Sequence of chain 1.J:
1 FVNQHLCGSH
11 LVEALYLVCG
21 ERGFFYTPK

Sequence of chain 1.F:
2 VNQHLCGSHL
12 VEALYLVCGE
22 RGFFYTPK

Sequence of chain 1.B:
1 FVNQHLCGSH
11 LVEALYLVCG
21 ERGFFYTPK

Binding-site contacts:
Ligand atom O3 contacts residue PHE1 of chain 1.J at 4.3 Å.
Ligand atom O3 contacts residue ASN3 of chain 1.F at 2.5 Å (h-bond).
Ligand atom C1 contacts residue ASN3 of chain 1.J at 3.8 Å.
Ligand atom O3 contacts residue LEU6 of chain 1.F at 4.1 Å.
Ligand atom C4 contacts residue LEU6 of chain 1.J at 4.3 Å (hydrophobic).
Ligand atom O1 contacts residue ASN3 of chain 1.J at 3.7 Å.
Ligand atom C5 contacts residue LEU6 of chain 1.J at 4.1 Å (hydrophobic).
Ligand atom C1 contacts residue LEU6 of chain 1.B at 4.4 Å (hydrophobic).
Ligand atom C1 contacts residue ASN3 of chain 1.B at 3.9 Å.
Ligand atom C2 contacts residue PHE1 of chain 1.J at 4.3 Å (hydrophobic).
Ligand atom C2 contacts residue ASN3 of chain 1.F at 4.5 Å.
Ligand atom C3 contacts residue ASN3 of chain 1.F at 3.7 Å.
Ligand atom C3 contacts residue LEU6 of chain 1.F at 4.5 Å (hydrophobic).
Ligand atom C5 contacts residue LEU6 of chain 1.B at 3.3 Å (hydrophobic).
Ligand atom C4 contacts residue LEU6 of chain 1.B at 4.3 Å (hydrophobic).
Ligand atom C6 contacts residue LEU6 of chain 1.B at 3.4 Å (hydrophobic).
Ligand atom C4 contacts residue PHE1 of chain 1.J at 3.9 Å (hydrophobic).
Ligand atom O1 contacts residue ASN3 of chain 1.B at 4.1 Å.
Ligand atom O3 contacts residue ASN3 of chain 1.B at 4.1 Å.
Ligand atom C3 contacts residue ASN3 of chain 1.B at 4.0 Å.
Ligand atom C2 contacts residue ASN3 of chain 1.B at 3.4 Å.
Ligand atom C3 contacts residue PHE1 of chain 1.J at 3.9 Å (hydrophobic).
Ligand atom C5 contacts residue PHE1 of chain 1.J at 4.2 Å (hydrophobic).
Ligand atom C4 contacts residue LEU6 of chain 1.F at 3.9 Å (hydrophobic).
Ligand atom C6 contacts residue ASN3 of chain 1.J at 3.8 Å.

This protein binds this small molecule.
Small molecule (SMILES): Oc1cccc(O)c1